Sequence of chain 1.J:
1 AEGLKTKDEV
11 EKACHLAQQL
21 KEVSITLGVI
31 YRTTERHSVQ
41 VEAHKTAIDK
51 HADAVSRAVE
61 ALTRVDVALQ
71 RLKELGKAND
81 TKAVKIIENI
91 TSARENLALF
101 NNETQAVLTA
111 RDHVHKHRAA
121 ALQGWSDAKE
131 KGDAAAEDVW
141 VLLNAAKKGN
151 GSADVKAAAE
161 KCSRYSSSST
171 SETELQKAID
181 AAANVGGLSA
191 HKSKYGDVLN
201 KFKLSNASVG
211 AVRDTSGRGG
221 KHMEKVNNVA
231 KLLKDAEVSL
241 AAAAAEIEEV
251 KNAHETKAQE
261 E

This protein binds this small molecule.
Small molecule (SMILES): CC(=O)N[C@@H]1[C@@H](O)[C@H](O)[C@@H](CO)O[C@H]1O

Binding-site contacts:
Ligand atom C7 contacts residue GLU103 of chain 1.J at 4.3 Å.
Ligand atom C3 contacts residue ASN102 of chain 1.J at 3.8 Å.
Ligand atom C7 contacts residue ASN102 of chain 1.J at 3.8 Å.
Ligand atom C6 contacts residue ASN102 of chain 1.J at 4.3 Å.
Ligand atom C8 contacts residue GLU103 of chain 1.J at 4.5 Å.
Ligand atom C2 contacts residue ASN102 of chain 1.J at 2.5 Å.
Ligand atom C1 contacts residue ASN102 of chain 1.J at 1.4 Å.
Ligand atom C8 contacts residue LEU99 of chain 1.J at 4.0 Å (hydrophobic).
Ligand atom O5 contacts residue ASN102 of chain 1.J at 2.4 Å (h-bond).
Ligand atom N2 contacts residue ASN102 of chain 1.J at 2.9 Å (h-bond).
Ligand atom O7 contacts residue GLU103 of chain 1.J at 3.9 Å.
Ligand atom C4 contacts residue ASN102 of chain 1.J at 4.3 Å.
Ligand atom O7 contacts residue ASN102 of chain 1.J at 4.3 Å.
Ligand atom C5 contacts residue ASN102 of chain 1.J at 3.7 Å.